Sequence of chain 1.B:
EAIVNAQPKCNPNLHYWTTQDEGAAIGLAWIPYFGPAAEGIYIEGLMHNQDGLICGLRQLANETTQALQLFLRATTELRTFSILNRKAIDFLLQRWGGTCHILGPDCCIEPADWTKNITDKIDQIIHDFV

Binding-site contacts:
Ligand atom NAV contacts residue MET47 of chain 1.B at 4.0 Å.
Ligand atom CAT contacts residue MET47 of chain 1.B at 3.8 Å (hydrophobic).
Ligand atom CAE contacts residue VAL39 of chain 1.A at 4.0 Å (hydrophobic).
Ligand atom CAC contacts residue MET47 of chain 1.B at 3.6 Å (hydrophobic).
Ligand atom SAX contacts residue LEU157 of chain 1.A at 3.7 Å.
Ligand atom SAY contacts residue ILE54 of chain 1.B at 3.9 Å.
Ligand atom CAE contacts residue LEU14 of chain 1.B at 4.0 Å (hydrophobic).
Ligand atom SAY contacts residue LEU53 of chain 1.B at 3.5 Å.
Ligand atom CAD contacts residue HIS48 of chain 1.B at 3.2 Å.
Ligand atom CAK contacts residue LEU53 of chain 1.B at 4.0 Å (hydrophobic).
Ligand atom CAE contacts residue MET47 of chain 1.B at 3.5 Å (hydrophobic).
Ligand atom CAB contacts residue LEU16 of chain 1.A at 3.4 Å (hydrophobic).
Ligand atom CAI contacts residue HIS48 of chain 1.B at 3.4 Å.
Ligand atom CAP contacts residue MET47 of chain 1.B at 3.5 Å (hydrophobic).
Ligand atom CAJ contacts residue LEU157 of chain 1.A at 3.7 Å (hydrophobic).
Ligand atom CAA contacts residue MET47 of chain 1.B at 3.7 Å (hydrophobic).
Ligand atom CAB contacts residue ILE11 of chain 1.A at 3.9 Å (hydrophobic).
Ligand atom CAO contacts residue ILE11 of chain 1.A at 3.8 Å (hydrophobic).
Ligand atom CAI contacts residue MET47 of chain 1.B at 3.6 Å (hydrophobic).
Ligand atom CAM contacts residue TYR16 of chain 1.B at 4.0 Å (hydrophobic).
Ligand atom CAJ contacts residue LEU16 of chain 1.A at 4.0 Å (hydrophobic).
Ligand atom CAO contacts residue LEU159 of chain 1.A at 3.8 Å (hydrophobic).
Ligand atom CAD contacts residue MET47 of chain 1.B at 3.2 Å (hydrophobic).
Ligand atom CAQ contacts residue LEU157 of chain 1.A at 3.7 Å (hydrophobic).
Ligand atom CAR contacts residue MET47 of chain 1.B at 3.6 Å (hydrophobic).
Ligand atom CAH contacts residue MET47 of chain 1.B at 3.6 Å (hydrophobic).
Ligand atom CAG contacts residue MET47 of chain 1.B at 3.9 Å (hydrophobic).
Ligand atom CAQ contacts residue ILE11 of chain 1.A at 3.6 Å (hydrophobic).
Ligand atom CAB contacts residue LEU157 of chain 1.A at 3.8 Å (hydrophobic).
Ligand atom SAX contacts residue ILE11 of chain 1.A at 3.9 Å.
Ligand atom CAL contacts residue LEU159 of chain 1.A at 3.7 Å (hydrophobic).
Ligand atom CAT contacts residue LEU53 of chain 1.B at 4.0 Å (hydrophobic).
Ligand atom CAB contacts residue GLY9 of chain 1.A at 3.1 Å.
Ligand atom CAM contacts residue MET47 of chain 1.B at 3.9 Å (hydrophobic).
Ligand atom SAX contacts residue LEU159 of chain 1.A at 3.9 Å.
Ligand atom CAI contacts residue ILE54 of chain 1.B at 3.4 Å (hydrophobic).
Ligand atom CAB contacts residue ILE158 of chain 1.A at 3.3 Å (hydrophobic).
Ligand atom SAX contacts residue ILE158 of chain 1.A at 3.0 Å (h-bond).
Ligand atom CAU contacts residue LEU53 of chain 1.B at 3.9 Å (hydrophobic).
Ligand atom CAB contacts residue VAL10 of chain 1.A at 3.5 Å (hydrophobic).

A small-molecule ligand and the protein it binds are described below.
Small molecule (SMILES): CSc1ccc2c(c1)N(CC[C@H]1CCCCN1C)c1ccccc1S2

Sequence of chain 1.A:
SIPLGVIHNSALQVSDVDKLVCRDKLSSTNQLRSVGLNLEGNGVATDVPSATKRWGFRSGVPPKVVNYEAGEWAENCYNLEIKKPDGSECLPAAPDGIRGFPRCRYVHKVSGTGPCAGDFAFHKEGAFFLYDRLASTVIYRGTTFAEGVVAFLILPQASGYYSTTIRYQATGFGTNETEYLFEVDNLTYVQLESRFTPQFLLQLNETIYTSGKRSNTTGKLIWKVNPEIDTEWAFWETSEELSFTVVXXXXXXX